Binding-site contacts:
Ligand atom N2 contacts residue ASP829 of chain 1.A at 3.1 Å (salt-bridge).
Ligand atom O6 contacts residue HIS788 of chain 1.A at 2.8 Å (h-bond).
Ligand atom C6 contacts residue PHE812 of chain 1.A at 4.4 Å (hydrophobic).
Ligand atom O5 contacts residue SER811 of chain 1.A at 3.9 Å.
Ligand atom O5 contacts residue TYR807 of chain 1.A at 4.3 Å.
Ligand atom O6 contacts residue SER787 of chain 1.A at 4.3 Å.
Ligand atom C1 contacts residue ASP829 of chain 1.A at 3.4 Å.
Ligand atom C3 contacts residue ASN809 of chain 1.A at 3.8 Å.
Ligand atom C6 contacts residue HIS788 of chain 1.A at 3.9 Å.
Ligand atom N2 contacts residue SER830 of chain 1.A at 4.1 Å.
Ligand atom C4 contacts residue ASN809 of chain 1.A at 4.3 Å.
Ligand atom C7 contacts residue TYR807 of chain 1.A at 3.9 Å (hydrophobic).
Ligand atom C1 contacts residue ASN809 of chain 1.A at 1.4 Å.
Ligand atom O7 contacts residue ASN809 of chain 1.A at 3.6 Å.
Ligand atom C8 contacts residue TYR807 of chain 1.A at 4.4 Å (hydrophobic).
Ligand atom C3 contacts residue ASP829 of chain 1.A at 3.7 Å.
Ligand atom C7 contacts residue ASN809 of chain 1.A at 3.5 Å.
Ligand atom O3 contacts residue ASP829 of chain 1.A at 3.2 Å (salt-bridge).
Ligand atom C1 contacts residue TYR807 of chain 1.A at 3.8 Å (hydrophobic).
Ligand atom C2 contacts residue ASN809 of chain 1.A at 2.5 Å.
Ligand atom C8 contacts residue SER830 of chain 1.A at 3.8 Å.
Ligand atom N2 contacts residue ASN809 of chain 1.A at 2.9 Å (h-bond).
Ligand atom O6 contacts residue TYR764 of chain 1.A at 4.4 Å.
Ligand atom O5 contacts residue ASP829 of chain 1.A at 4.5 Å.
Ligand atom C5 contacts residue ASN809 of chain 1.A at 3.7 Å.
Ligand atom N2 contacts residue TYR807 of chain 1.A at 4.2 Å.
Ligand atom C8 contacts residue PRO827 of chain 1.A at 3.8 Å (hydrophobic).
Ligand atom O6 contacts residue SER811 of chain 1.A at 4.3 Å.
Ligand atom O5 contacts residue ASN809 of chain 1.A at 2.4 Å (h-bond).
Ligand atom C8 contacts residue ASP829 of chain 1.A at 3.6 Å.
Ligand atom C1 contacts residue SER811 of chain 1.A at 3.5 Å.
Ligand atom C7 contacts residue ASP829 of chain 1.A at 3.8 Å.
Ligand atom C2 contacts residue TYR807 of chain 1.A at 4.0 Å (hydrophobic).
Ligand atom C2 contacts residue ASP829 of chain 1.A at 3.5 Å.
Ligand atom O6 contacts residue PHE812 of chain 1.A at 4.0 Å.
Ligand atom O7 contacts residue TYR807 of chain 1.A at 3.1 Å.
Ligand atom C5 contacts residue SER811 of chain 1.A at 4.1 Å.

This protein binds this small molecule.
Small molecule (SMILES): CC(=O)N[C@@H]1[C@@H](O)[C@H](O)[C@@H](CO)O[C@H]1O

Sequence of chain 1.A:
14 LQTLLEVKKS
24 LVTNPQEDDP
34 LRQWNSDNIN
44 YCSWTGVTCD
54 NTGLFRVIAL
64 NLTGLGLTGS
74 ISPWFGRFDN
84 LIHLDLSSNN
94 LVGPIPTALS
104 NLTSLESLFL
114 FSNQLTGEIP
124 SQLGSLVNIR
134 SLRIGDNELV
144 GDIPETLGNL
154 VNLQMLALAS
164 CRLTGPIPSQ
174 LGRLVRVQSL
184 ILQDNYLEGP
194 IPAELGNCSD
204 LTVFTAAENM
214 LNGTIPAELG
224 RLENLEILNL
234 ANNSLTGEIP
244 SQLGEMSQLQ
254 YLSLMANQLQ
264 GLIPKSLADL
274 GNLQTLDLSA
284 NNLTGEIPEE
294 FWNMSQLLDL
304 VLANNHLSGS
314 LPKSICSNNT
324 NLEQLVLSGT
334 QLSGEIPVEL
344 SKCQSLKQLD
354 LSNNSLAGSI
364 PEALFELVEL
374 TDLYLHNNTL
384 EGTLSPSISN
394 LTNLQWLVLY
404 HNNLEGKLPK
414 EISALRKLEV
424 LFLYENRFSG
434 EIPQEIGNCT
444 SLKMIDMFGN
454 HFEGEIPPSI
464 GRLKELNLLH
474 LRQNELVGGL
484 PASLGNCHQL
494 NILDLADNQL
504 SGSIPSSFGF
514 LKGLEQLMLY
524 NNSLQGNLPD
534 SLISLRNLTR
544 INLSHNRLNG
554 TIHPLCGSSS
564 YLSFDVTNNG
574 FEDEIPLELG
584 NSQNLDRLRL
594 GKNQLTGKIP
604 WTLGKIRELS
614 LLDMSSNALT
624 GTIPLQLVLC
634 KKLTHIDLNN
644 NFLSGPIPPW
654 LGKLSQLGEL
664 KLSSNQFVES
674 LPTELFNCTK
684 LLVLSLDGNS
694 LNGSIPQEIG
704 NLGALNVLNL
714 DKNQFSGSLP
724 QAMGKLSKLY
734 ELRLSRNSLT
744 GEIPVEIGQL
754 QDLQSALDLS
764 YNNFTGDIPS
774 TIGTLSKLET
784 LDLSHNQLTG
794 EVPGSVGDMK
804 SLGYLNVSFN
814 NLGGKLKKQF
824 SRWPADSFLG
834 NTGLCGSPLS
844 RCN